Binding-site contacts:
Ligand atom O2A contacts residue LYS524 of chain 1.B at 3.0 Å (salt-bridge).
Ligand atom O3G contacts residue ASN624 of chain 1.B at 3.9 Å.
Ligand atom O2A contacts residue THR525 of chain 1.B at 3.3 Å (h-bond).
Ligand atom O2G contacts residue ARG635 of chain 1.C at 3.5 Å.
Ligand atom N1 contacts residue ASP478 of chain 1.B at 3.5 Å (salt-bridge).
Ligand atom O4' contacts residue ALA685 of chain 1.B at 3.7 Å.
Ligand atom O3B contacts residue GLY521 of chain 1.B at 3.2 Å (h-bond).
Ligand atom O1B contacts residue THR525 of chain 1.B at 3.4 Å (h-bond).
Ligand atom C2' contacts residue LEU526 of chain 1.B at 3.7 Å (hydrophobic).
Ligand atom S1G contacts residue ARG766 of chain 1.C at 3.0 Å (salt-bridge).
Ligand atom C8 contacts residue GLY523 of chain 1.B at 3.6 Å.
Ligand atom PB contacts residue MG1 of chain 1.N at 3.7 Å.
Ligand atom O2G contacts residue MG1 of chain 1.N at 3.1 Å.
Ligand atom N7 contacts residue CYS522 of chain 1.B at 3.4 Å (h-bond).
Ligand atom N6 contacts residue ILE656 of chain 1.B at 3.8 Å.
Ligand atom N6 contacts residue GLY480 of chain 1.B at 2.8 Å (h-bond).
Ligand atom PG contacts residue ARG766 of chain 1.C at 3.3 Å.
Ligand atom N1 contacts residue ILE479 of chain 1.B at 3.5 Å.
Ligand atom N3 contacts residue LEU526 of chain 1.B at 3.9 Å.
Ligand atom C2 contacts residue ASP478 of chain 1.B at 3.2 Å.
Ligand atom O4' contacts residue GLY684 of chain 1.B at 3.9 Å.
Ligand atom O1A contacts residue THR525 of chain 1.B at 3.5 Å (h-bond).
Ligand atom C6 contacts residue GLY480 of chain 1.B at 3.7 Å.
Ligand atom N6 contacts residue ILE479 of chain 1.B at 3.5 Å.
Ligand atom S1G contacts residue GLY521 of chain 1.B at 3.9 Å.
Ligand atom C8 contacts residue GLY521 of chain 1.B at 3.5 Å.
Ligand atom O2B contacts residue CYS522 of chain 1.B at 3.8 Å.
Ligand atom O1A contacts residue MG1 of chain 1.N at 3.1 Å.
Ligand atom C6 contacts residue ILE656 of chain 1.B at 3.8 Å (hydrophobic).
Ligand atom O3G contacts residue ARG766 of chain 1.C at 2.6 Å (salt-bridge).
Ligand atom O2B contacts residue LYS524 of chain 1.B at 3.3 Å (salt-bridge).
Ligand atom C8 contacts residue GLY684 of chain 1.B at 3.8 Å.
Ligand atom O3' contacts residue THR688 of chain 1.B at 4.0 Å.
Ligand atom S1G contacts residue ARG635 of chain 1.C at 3.7 Å.
Ligand atom N7 contacts residue GLY523 of chain 1.B at 3.4 Å.
Ligand atom O2A contacts residue GLY523 of chain 1.B at 3.2 Å.
Ligand atom N1 contacts residue GLY480 of chain 1.B at 3.1 Å (h-bond).
Ligand atom O1B contacts residue MG1 of chain 1.N at 2.3 Å.
Ligand atom O2B contacts residue GLY523 of chain 1.B at 3.4 Å (h-bond).
Ligand atom C4 contacts residue LEU526 of chain 1.B at 3.9 Å (hydrophobic).

Sequence of chain 1.C:
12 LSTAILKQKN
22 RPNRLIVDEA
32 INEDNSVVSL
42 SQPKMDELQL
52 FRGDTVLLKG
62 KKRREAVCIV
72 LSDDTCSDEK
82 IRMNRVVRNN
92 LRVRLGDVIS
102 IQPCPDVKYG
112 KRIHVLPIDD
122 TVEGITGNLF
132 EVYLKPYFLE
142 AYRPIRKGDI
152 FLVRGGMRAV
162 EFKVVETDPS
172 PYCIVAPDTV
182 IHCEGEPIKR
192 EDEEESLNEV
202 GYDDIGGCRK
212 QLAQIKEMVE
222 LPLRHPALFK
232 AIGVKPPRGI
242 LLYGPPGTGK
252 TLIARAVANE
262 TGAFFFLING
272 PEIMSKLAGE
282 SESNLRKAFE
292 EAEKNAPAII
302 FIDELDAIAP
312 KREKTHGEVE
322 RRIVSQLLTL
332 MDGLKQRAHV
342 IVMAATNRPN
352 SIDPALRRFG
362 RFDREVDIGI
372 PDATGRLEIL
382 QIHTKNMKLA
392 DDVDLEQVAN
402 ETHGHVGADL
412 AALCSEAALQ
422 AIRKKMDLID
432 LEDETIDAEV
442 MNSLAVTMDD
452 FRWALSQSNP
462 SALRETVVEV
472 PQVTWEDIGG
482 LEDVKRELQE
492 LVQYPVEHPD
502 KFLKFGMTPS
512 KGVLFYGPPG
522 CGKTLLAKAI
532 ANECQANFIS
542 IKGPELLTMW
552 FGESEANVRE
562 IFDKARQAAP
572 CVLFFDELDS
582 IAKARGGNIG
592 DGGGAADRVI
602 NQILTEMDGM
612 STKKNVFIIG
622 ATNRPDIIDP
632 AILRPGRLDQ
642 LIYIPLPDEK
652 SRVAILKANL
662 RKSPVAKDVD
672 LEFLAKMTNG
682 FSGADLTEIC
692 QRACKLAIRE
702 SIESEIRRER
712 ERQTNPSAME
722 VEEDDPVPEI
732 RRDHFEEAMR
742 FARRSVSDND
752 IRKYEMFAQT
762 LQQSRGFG

The protein below binds the small molecule below.
Small molecule (SMILES): Nc1ncnc2c1ncn2[C@@H]1O[C@H](COP(=O)(O)OP(=O)(O)OP(O)(O)=S)[C@@H](O)[C@H]1O

Sequence of chain 1.B:
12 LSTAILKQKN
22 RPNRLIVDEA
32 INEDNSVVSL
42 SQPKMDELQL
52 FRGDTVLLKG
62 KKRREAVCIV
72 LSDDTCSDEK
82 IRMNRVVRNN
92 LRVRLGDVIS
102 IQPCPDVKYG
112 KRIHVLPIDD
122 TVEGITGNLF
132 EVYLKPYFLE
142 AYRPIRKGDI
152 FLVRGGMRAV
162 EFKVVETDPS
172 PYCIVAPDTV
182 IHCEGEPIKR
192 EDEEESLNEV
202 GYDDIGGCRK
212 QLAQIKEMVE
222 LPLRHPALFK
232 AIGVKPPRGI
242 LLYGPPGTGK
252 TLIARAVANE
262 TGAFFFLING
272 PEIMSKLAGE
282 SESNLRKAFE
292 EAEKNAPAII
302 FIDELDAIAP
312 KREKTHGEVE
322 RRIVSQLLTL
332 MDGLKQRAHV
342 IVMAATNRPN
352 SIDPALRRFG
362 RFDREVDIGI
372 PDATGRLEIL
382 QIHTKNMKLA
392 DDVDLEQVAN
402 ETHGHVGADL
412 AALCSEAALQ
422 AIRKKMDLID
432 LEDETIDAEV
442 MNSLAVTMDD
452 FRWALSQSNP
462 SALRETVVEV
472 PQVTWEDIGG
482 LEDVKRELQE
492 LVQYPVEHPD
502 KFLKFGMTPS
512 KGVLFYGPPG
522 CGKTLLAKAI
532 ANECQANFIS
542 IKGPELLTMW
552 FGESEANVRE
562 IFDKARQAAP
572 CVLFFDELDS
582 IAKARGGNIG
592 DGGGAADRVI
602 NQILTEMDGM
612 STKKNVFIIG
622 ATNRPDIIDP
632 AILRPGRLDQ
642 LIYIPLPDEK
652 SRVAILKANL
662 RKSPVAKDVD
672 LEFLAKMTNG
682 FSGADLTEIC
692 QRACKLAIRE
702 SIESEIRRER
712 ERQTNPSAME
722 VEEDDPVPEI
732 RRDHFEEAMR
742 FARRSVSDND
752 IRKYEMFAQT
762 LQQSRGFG